The small molecule below binds the protein below.
Small molecule (SMILES): CC(=O)N[C@@H]1[C@@H](O)[C@H](O)[C@@H](CO)O[C@H]1O

Sequence of chain 1.A:
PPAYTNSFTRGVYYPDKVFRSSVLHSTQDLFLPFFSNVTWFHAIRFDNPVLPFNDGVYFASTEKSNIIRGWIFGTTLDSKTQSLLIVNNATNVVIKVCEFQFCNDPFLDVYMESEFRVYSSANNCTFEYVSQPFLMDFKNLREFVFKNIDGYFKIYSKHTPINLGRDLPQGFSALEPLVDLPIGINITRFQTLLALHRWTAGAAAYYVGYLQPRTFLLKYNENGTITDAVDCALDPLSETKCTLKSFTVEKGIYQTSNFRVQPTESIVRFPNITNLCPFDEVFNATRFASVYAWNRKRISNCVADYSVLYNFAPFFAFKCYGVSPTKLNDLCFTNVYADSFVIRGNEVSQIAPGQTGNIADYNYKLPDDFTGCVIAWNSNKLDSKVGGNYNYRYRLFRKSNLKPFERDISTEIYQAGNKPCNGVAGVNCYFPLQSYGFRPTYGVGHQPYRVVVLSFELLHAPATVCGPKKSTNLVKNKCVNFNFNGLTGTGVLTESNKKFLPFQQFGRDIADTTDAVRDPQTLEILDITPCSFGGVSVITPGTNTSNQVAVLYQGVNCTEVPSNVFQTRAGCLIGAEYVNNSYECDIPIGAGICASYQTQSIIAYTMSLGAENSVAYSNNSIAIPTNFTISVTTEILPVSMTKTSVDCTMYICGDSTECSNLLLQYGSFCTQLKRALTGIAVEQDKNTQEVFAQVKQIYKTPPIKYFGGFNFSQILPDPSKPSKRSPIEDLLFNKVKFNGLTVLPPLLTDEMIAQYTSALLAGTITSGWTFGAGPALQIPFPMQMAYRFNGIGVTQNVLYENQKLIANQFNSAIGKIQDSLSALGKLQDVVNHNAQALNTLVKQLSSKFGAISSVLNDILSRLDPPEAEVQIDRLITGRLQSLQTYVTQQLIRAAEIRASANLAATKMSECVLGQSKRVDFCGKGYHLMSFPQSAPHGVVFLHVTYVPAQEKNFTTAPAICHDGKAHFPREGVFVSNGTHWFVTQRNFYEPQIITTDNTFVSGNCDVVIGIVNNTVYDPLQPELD

Binding-site contacts:
Ligand atom N2 contacts residue ASN601 of chain 1.A at 2.9 Å (h-bond).
Ligand atom C5 contacts residue ASN601 of chain 1.A at 3.7 Å.
Ligand atom C3 contacts residue ASN601 of chain 1.A at 3.9 Å.
Ligand atom C2 contacts residue ASN601 of chain 1.A at 2.6 Å.
Ligand atom C8 contacts residue ASN601 of chain 1.A at 3.6 Å.
Ligand atom C1 contacts residue ASN601 of chain 1.A at 1.5 Å.
Ligand atom O5 contacts residue ASN601 of chain 1.A at 2.4 Å (h-bond).
Ligand atom O7 contacts residue ASN601 of chain 1.A at 2.5 Å (h-bond).
Ligand atom C7 contacts residue ASN601 of chain 1.A at 2.7 Å.
Ligand atom C4 contacts residue ASN601 of chain 1.A at 4.3 Å.